Sequence of chain 1.B:
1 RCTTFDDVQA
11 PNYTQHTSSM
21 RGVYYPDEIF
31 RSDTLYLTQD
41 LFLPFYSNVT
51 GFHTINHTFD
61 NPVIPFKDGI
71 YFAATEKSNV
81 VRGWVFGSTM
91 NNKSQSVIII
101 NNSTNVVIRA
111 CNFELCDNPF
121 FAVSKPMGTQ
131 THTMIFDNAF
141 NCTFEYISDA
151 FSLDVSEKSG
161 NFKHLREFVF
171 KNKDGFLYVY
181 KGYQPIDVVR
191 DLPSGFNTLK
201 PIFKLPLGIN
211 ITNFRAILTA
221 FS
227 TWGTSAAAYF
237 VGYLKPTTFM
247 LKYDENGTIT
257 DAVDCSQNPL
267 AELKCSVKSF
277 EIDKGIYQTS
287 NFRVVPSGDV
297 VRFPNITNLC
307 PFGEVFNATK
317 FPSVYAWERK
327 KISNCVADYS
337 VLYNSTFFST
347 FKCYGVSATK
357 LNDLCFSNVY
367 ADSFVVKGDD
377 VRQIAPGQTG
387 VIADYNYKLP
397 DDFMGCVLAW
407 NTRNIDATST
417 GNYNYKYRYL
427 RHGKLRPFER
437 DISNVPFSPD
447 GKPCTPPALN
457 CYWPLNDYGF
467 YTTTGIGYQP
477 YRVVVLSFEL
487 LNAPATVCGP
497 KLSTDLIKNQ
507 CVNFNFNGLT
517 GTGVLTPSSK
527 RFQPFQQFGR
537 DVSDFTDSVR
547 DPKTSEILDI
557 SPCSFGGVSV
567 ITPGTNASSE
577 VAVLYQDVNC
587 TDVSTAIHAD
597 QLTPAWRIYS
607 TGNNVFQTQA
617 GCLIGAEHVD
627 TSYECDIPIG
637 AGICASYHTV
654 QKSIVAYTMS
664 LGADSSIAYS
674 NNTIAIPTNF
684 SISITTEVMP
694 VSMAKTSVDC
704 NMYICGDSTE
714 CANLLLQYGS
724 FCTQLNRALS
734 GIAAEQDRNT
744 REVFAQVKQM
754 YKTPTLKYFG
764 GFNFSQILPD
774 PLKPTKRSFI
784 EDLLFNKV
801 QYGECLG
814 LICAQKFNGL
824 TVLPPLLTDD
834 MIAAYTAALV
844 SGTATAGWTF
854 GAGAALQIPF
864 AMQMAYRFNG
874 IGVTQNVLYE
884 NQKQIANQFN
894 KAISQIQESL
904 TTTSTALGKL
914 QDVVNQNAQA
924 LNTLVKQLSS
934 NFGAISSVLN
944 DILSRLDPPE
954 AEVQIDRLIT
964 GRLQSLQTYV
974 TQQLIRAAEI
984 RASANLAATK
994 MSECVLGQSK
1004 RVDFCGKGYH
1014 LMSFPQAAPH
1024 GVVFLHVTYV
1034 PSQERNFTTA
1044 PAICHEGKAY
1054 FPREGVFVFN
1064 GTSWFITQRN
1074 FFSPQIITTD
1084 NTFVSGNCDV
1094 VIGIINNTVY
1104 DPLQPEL

Binding-site contacts:
Ligand atom O5 contacts residue SER768 of chain 1.B at 3.4 Å (h-bond).
Ligand atom C1 contacts residue ASN766 of chain 1.B at 1.4 Å.
Ligand atom O6 contacts residue GLN769 of chain 1.B at 2.2 Å (h-bond).
Ligand atom C6 contacts residue SER768 of chain 1.B at 3.8 Å.
Ligand atom C2 contacts residue ASN766 of chain 1.B at 2.5 Å.
Ligand atom C5 contacts residue SER768 of chain 1.B at 3.3 Å.
Ligand atom C7 contacts residue TYR761 of chain 1.B at 4.4 Å (hydrophobic).
Ligand atom C3 contacts residue ASN766 of chain 1.B at 3.8 Å.
Ligand atom C5 contacts residue GLN769 of chain 1.B at 4.2 Å.
Ligand atom C8 contacts residue TYR761 of chain 1.B at 3.4 Å (hydrophobic).
Ligand atom N2 contacts residue ASN766 of chain 1.B at 3.0 Å (h-bond).
Ligand atom C4 contacts residue ASN766 of chain 1.B at 4.2 Å.
Ligand atom O6 contacts residue SER768 of chain 1.B at 3.4 Å (h-bond).
Ligand atom C6 contacts residue GLN769 of chain 1.B at 3.2 Å.
Ligand atom O5 contacts residue ASN766 of chain 1.B at 2.2 Å (h-bond).
Ligand atom C1 contacts residue SER768 of chain 1.B at 3.5 Å.
Ligand atom C5 contacts residue ASN766 of chain 1.B at 3.5 Å.
Ligand atom C7 contacts residue ASN766 of chain 1.B at 4.2 Å.
Ligand atom N2 contacts residue TYR761 of chain 1.B at 4.3 Å.

A protein and the small-molecule ligand that binds it are described below.
Small molecule (SMILES): CC(=O)N[C@H]1[C@H](O[C@H]2[C@H](O)[C@@H](NC(C)=O)CO[C@@H]2CO)O[C@H](CO)[C@@H](O)[C@@H]1O